Sequence of chain 1.B:
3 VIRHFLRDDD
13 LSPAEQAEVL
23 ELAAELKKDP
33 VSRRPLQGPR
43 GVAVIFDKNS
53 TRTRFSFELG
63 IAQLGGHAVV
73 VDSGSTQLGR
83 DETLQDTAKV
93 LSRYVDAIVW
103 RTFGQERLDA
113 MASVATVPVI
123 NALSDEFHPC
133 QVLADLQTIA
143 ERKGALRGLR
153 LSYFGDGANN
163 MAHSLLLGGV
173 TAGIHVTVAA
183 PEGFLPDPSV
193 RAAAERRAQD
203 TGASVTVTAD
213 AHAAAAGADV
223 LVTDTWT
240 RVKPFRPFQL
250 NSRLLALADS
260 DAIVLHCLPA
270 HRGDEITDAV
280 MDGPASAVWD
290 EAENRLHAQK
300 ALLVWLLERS

Sequence of chain 1.C:
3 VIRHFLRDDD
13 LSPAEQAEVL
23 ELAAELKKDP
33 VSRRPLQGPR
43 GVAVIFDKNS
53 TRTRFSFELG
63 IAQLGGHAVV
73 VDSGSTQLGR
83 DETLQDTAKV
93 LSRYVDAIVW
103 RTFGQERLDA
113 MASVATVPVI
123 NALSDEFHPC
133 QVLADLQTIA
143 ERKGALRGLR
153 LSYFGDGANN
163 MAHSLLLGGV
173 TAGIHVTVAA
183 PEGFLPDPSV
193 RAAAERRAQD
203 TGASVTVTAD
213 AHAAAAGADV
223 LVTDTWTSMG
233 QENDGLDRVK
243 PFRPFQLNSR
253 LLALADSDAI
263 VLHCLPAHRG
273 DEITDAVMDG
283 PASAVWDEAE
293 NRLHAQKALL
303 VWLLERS

Binding-site contacts:
Ligand atom C12 contacts residue THR89 of chain 1.C at 3.8 Å.
Ligand atom C14 contacts residue ARG54 of chain 1.B at 3.8 Å.
Ligand atom C11 contacts residue THR53 of chain 1.B at 4.1 Å.
Ligand atom S01 contacts residue THR78 of chain 1.C at 3.7 Å.
Ligand atom C02 contacts residue THR78 of chain 1.C at 3.6 Å.
Ligand atom C14 contacts residue VAL92 of chain 1.C at 3.5 Å (hydrophobic).
Ligand atom C02 contacts residue THR53 of chain 1.B at 3.5 Å.
Ligand atom N02 contacts residue THR78 of chain 1.C at 2.9 Å (h-bond).
Ligand atom C06 contacts residue THR53 of chain 1.B at 4.0 Å.
Ligand atom C06 contacts residue PHE57 of chain 1.B at 4.3 Å (hydrophobic).
Ligand atom N03 contacts residue THR53 of chain 1.B at 3.4 Å.
Ligand atom N02 contacts residue THR53 of chain 1.B at 3.7 Å.
Ligand atom C04 contacts residue THR53 of chain 1.B at 3.6 Å.
Ligand atom C06 contacts residue ILE47 of chain 1.C at 3.8 Å (hydrophobic).
Ligand atom C15 contacts residue PHE57 of chain 1.B at 3.8 Å (hydrophobic).
Ligand atom C13 contacts residue GLU84 of chain 1.C at 3.6 Å.
Ligand atom S01 contacts residue LEU80 of chain 1.C at 3.4 Å.
Ligand atom S01 contacts residue VAL73 of chain 1.C at 4.0 Å.
Ligand atom C04 contacts residue LEU80 of chain 1.C at 3.8 Å (hydrophobic).
Ligand atom N03 contacts residue LEU80 of chain 1.C at 4.1 Å.
Ligand atom S01 contacts residue THR53 of chain 1.B at 3.8 Å.
Ligand atom C14 contacts residue TYR96 of chain 1.C at 4.3 Å (hydrophobic).
Ligand atom C06 contacts residue VAL73 of chain 1.C at 4.3 Å (hydrophobic).
Ligand atom C16 contacts residue LEU93 of chain 1.C at 3.9 Å (hydrophobic).
Ligand atom C15 contacts residue LEU93 of chain 1.C at 3.5 Å (hydrophobic).
Ligand atom C13 contacts residue VAL92 of chain 1.C at 4.0 Å (hydrophobic).
Ligand atom C12 contacts residue GLU84 of chain 1.C at 3.5 Å.
Ligand atom C16 contacts residue ARG54 of chain 1.B at 4.1 Å.
Ligand atom C14 contacts residue LEU93 of chain 1.C at 4.1 Å (hydrophobic).
Ligand atom C12 contacts residue ARG54 of chain 1.B at 3.9 Å.
Ligand atom C16 contacts residue THR53 of chain 1.B at 3.8 Å.
Ligand atom C15 contacts residue ARG54 of chain 1.B at 4.0 Å.
Ligand atom C05 contacts residue LEU80 of chain 1.C at 3.3 Å (hydrophobic).
Ligand atom C02 contacts residue LEU80 of chain 1.C at 4.0 Å (hydrophobic).
Ligand atom C11 contacts residue THR89 of chain 1.C at 4.2 Å.
Ligand atom C06 contacts residue LEU80 of chain 1.C at 3.7 Å (hydrophobic).
Ligand atom C13 contacts residue THR89 of chain 1.C at 4.2 Å.
Ligand atom C13 contacts residue ARG54 of chain 1.B at 3.5 Å.
Ligand atom C05 contacts residue THR53 of chain 1.B at 3.5 Å.
Ligand atom C16 contacts residue PHE57 of chain 1.B at 3.8 Å (hydrophobic).

This protein binds this small molecule.
Small molecule (SMILES): Cc1sc(N)nc1-c1ccccc1